Sequence of chain 1.A:
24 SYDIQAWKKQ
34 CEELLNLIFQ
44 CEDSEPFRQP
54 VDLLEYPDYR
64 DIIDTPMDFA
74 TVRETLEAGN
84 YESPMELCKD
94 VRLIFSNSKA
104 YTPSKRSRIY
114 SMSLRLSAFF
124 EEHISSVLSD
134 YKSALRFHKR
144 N

This small molecule binds to this protein.
Small molecule (SMILES): COc1ccc(C)cc1NC(=O)N1CCN(C(=O)c2ccco2)CC1

Binding-site contacts:
Ligand atom C3 contacts residue GLU48 of chain 1.A at 3.5 Å.
Ligand atom O2 contacts residue TYR59 of chain 1.A at 3.3 Å.
Ligand atom O3 contacts residue ILE112 of chain 1.A at 3.5 Å.
Ligand atom N2 contacts residue VAL54 of chain 1.A at 4.1 Å.
Ligand atom C14 contacts residue ILE112 of chain 1.A at 3.5 Å (hydrophobic).
Ligand atom C15 contacts residue SER101 of chain 1.A at 4.1 Å.
Ligand atom O4 contacts residue ILE112 of chain 1.A at 3.8 Å.
Ligand atom C13 contacts residue ILE112 of chain 1.A at 3.8 Å (hydrophobic).
Ligand atom C12 contacts residue TYR104 of chain 1.A at 4.1 Å (hydrophobic).
Ligand atom C9 contacts residue PRO49 of chain 1.A at 3.8 Å (hydrophobic).
Ligand atom O3 contacts residue SER101 of chain 1.A at 2.9 Å (h-bond).
Ligand atom C16 contacts residue ILE112 of chain 1.A at 3.8 Å (hydrophobic).
Ligand atom C11 contacts residue VAL54 of chain 1.A at 3.4 Å (hydrophobic).
Ligand atom C16 contacts residue SER101 of chain 1.A at 3.7 Å.
Ligand atom C17 contacts residue SER110 of chain 1.A at 3.8 Å.
Ligand atom C16 contacts residue THR105 of chain 1.A at 3.9 Å.
Ligand atom C10 contacts residue ILE112 of chain 1.A at 4.1 Å (hydrophobic).
Ligand atom C17 contacts residue ILE112 of chain 1.A at 4.1 Å (hydrophobic).
Ligand atom C6 contacts residue PRO53 of chain 1.A at 3.6 Å (hydrophobic).
Ligand atom O4 contacts residue TYR104 of chain 1.A at 3.9 Å.
Ligand atom C1 contacts residue GLU48 of chain 1.A at 3.5 Å.
Ligand atom O3 contacts residue PHE50 of chain 1.A at 3.9 Å.
Ligand atom C18 contacts residue ILE112 of chain 1.A at 4.0 Å (hydrophobic).
Ligand atom O1 contacts residue PRO49 of chain 1.A at 3.2 Å.
Ligand atom C8 contacts residue PRO49 of chain 1.A at 3.4 Å (hydrophobic).
Ligand atom C17 contacts residue THR105 of chain 1.A at 3.5 Å.
Ligand atom C14 contacts residue SER101 of chain 1.A at 3.9 Å.
Ligand atom C1 contacts residue PRO49 of chain 1.A at 3.8 Å (hydrophobic).
Ligand atom C17 contacts residue PRO106 of chain 1.A at 4.0 Å (hydrophobic).
Ligand atom C2 contacts residue PRO49 of chain 1.A at 3.8 Å (hydrophobic).
Ligand atom C15 contacts residue ILE112 of chain 1.A at 3.4 Å (hydrophobic).
Ligand atom N3 contacts residue ILE112 of chain 1.A at 4.0 Å.
Ligand atom C13 contacts residue TYR59 of chain 1.A at 3.5 Å (hydrophobic).
Ligand atom C7 contacts residue GLN52 of chain 1.A at 4.1 Å.
Ligand atom C7 contacts residue PRO53 of chain 1.A at 3.8 Å (hydrophobic).
Ligand atom C10 contacts residue PRO49 of chain 1.A at 3.2 Å (hydrophobic).
Ligand atom C15 contacts residue TYR104 of chain 1.A at 4.0 Å (hydrophobic).
Ligand atom C10 contacts residue VAL54 of chain 1.A at 4.0 Å (hydrophobic).
Ligand atom N1 contacts residue PRO49 of chain 1.A at 2.8 Å (h-bond).
Ligand atom N2 contacts residue PRO49 of chain 1.A at 3.9 Å.